Binding-site contacts:
Ligand atom O1A contacts residue ASP101 of chain 1.A at 2.9 Å (salt-bridge).
Ligand atom O2A contacts residue ASP101 of chain 1.A at 3.1 Å (salt-bridge).
Ligand atom O1A contacts residue HIS100 of chain 1.A at 3.6 Å (h-bond).
Ligand atom C3' contacts residue TYR209 of chain 1.A at 3.6 Å (hydrophobic).
Ligand atom O2 contacts residue LEU44 of chain 1.A at 3.7 Å.
Ligand atom O4' contacts residue HIS109 of chain 1.A at 3.1 Å.
Ligand atom O1A contacts residue HIS61 of chain 1.A at 3.3 Å (h-bond).
Ligand atom O1A contacts residue ARG58 of chain 1.A at 3.0 Å (salt-bridge).
Ligand atom O3' contacts residue ASP213 of chain 1.A at 2.5 Å (salt-bridge).
Ligand atom C5' contacts residue TYR209 of chain 1.A at 3.6 Å (hydrophobic).
Ligand atom PA contacts residue ARG58 of chain 1.A at 3.6 Å.
Ligand atom C5 contacts residue HIS109 of chain 1.A at 3.5 Å.
Ligand atom O5' contacts residue HIS109 of chain 1.A at 3.0 Å (h-bond).
Ligand atom O2A contacts residue MG1 of chain 1.R at 3.1 Å.
Ligand atom O2A contacts residue HIS127 of chain 1.A at 2.9 Å (h-bond).
Ligand atom O1B contacts residue MG1 of chain 1.S at 2.2 Å.
Ligand atom PA contacts residue FE1 of chain 1.Q at 3.3 Å.
Ligand atom O2G contacts residue ARG260 of chain 1.A at 2.9 Å (salt-bridge).
Ligand atom C3' contacts residue ASP213 of chain 1.A at 3.3 Å.
Ligand atom O5' contacts residue ARG58 of chain 1.A at 3.5 Å (salt-bridge).
Ligand atom O2B contacts residue HIS109 of chain 1.A at 3.6 Å.
Ligand atom C6 contacts residue HIS109 of chain 1.A at 3.1 Å.
Ligand atom N1 contacts residue HIS109 of chain 1.A at 3.3 Å.
Ligand atom O2A contacts residue HIS104 of chain 1.A at 3.1 Å (h-bond).
Ligand atom O3' contacts residue GLN43 of chain 1.A at 3.3 Å (h-bond).
Ligand atom PA contacts residue ASP205 of chain 1.A at 3.5 Å.
Ligand atom C2' contacts residue TYR268 of chain 1.A at 3.6 Å (hydrophobic).
Ligand atom O2G contacts residue TYR209 of chain 1.A at 2.3 Å (h-bond).
Ligand atom N3A contacts residue ASP205 of chain 1.A at 2.7 Å (salt-bridge).
Ligand atom PB contacts residue MG1 of chain 1.S at 3.6 Å.
Ligand atom O2G contacts residue LYS206 of chain 1.A at 3.7 Å.
Ligand atom O3' contacts residue LEU44 of chain 1.A at 3.4 Å.
Ligand atom O4' contacts residue ARG58 of chain 1.A at 3.3 Å (salt-bridge).
Ligand atom O1A contacts residue FE1 of chain 1.Q at 1.9 Å.
Ligand atom O3G contacts residue LYS206 of chain 1.A at 2.8 Å (salt-bridge).
Ligand atom O1A contacts residue ASP205 of chain 1.A at 3.0 Å (salt-bridge).
Ligand atom O1G contacts residue ARG260 of chain 1.A at 2.9 Å (salt-bridge).
Ligand atom N4 contacts residue GLN269 of chain 1.A at 3.2 Å (h-bond).
Ligand atom O3G contacts residue MG1 of chain 1.S at 2.3 Å.
Ligand atom C4' contacts residue ARG58 of chain 1.A at 3.5 Å.

Sequence of chain 1.A:
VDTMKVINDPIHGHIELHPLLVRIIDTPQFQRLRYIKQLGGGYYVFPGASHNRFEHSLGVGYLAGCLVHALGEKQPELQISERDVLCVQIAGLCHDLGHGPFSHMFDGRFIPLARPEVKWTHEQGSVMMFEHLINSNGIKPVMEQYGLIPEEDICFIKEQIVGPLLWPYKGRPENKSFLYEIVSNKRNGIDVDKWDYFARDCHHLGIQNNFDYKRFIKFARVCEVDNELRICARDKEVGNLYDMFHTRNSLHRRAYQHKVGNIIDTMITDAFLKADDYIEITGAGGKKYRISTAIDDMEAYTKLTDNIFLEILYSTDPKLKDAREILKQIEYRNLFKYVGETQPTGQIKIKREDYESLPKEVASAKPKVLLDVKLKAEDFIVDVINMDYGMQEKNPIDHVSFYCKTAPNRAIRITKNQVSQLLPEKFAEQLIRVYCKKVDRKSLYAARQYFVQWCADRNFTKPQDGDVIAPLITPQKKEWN

A protein and the small-molecule ligand that binds it are described below.
Small molecule (SMILES): Nc1ccn([C@H]2C[C@H](O)[C@@H](COP(=O)(O)NP(=O)(O)OP(=O)(O)O)O2)c(=O)n1